Binding-site contacts:
Ligand atom C5 contacts residue ASN194 of chain 1.A at 3.6 Å.
Ligand atom C3 contacts residue ASN194 of chain 1.A at 3.8 Å.
Ligand atom C2 contacts residue ASN194 of chain 1.A at 2.5 Å.
Ligand atom O5 contacts residue ASN194 of chain 1.A at 2.4 Å (h-bond).
Ligand atom N2 contacts residue ASN194 of chain 1.A at 2.9 Å (h-bond).
Ligand atom C1 contacts residue THR196 of chain 1.A at 4.2 Å.
Ligand atom O7 contacts residue ASN194 of chain 1.A at 3.7 Å.
Ligand atom O5 contacts residue THR196 of chain 1.A at 4.4 Å.
Ligand atom C5 contacts residue THR196 of chain 1.A at 4.1 Å.
Ligand atom C7 contacts residue ASN194 of chain 1.A at 3.4 Å.
Ligand atom C4 contacts residue ASN194 of chain 1.A at 4.2 Å.
Ligand atom C1 contacts residue ASN194 of chain 1.A at 1.4 Å.
Ligand atom C8 contacts residue ASN194 of chain 1.A at 4.4 Å.
Ligand atom C6 contacts residue THR196 of chain 1.A at 3.6 Å.

Sequence of chain 1.A:
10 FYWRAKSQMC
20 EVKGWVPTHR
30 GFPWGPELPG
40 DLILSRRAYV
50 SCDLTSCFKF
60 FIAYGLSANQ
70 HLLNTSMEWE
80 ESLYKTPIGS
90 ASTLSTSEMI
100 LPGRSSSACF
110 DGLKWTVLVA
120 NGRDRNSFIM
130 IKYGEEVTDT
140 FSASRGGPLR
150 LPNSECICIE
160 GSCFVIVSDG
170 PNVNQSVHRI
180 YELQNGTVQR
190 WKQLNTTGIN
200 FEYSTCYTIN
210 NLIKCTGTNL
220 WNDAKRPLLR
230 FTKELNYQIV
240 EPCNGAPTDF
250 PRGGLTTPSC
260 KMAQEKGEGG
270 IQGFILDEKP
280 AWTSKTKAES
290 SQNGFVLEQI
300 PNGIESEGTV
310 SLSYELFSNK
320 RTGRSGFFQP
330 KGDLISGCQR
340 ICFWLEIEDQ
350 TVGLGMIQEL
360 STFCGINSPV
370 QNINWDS

The small molecule below binds the protein below.
Small molecule (SMILES): CC(=O)N[C@H]1[C@H](O[C@H]2[C@H](O)[C@@H](NC(C)=O)CO[C@@H]2CO)O[C@H](CO)[C@@H](O)[C@@H]1O